Sequence of chain 1.C:
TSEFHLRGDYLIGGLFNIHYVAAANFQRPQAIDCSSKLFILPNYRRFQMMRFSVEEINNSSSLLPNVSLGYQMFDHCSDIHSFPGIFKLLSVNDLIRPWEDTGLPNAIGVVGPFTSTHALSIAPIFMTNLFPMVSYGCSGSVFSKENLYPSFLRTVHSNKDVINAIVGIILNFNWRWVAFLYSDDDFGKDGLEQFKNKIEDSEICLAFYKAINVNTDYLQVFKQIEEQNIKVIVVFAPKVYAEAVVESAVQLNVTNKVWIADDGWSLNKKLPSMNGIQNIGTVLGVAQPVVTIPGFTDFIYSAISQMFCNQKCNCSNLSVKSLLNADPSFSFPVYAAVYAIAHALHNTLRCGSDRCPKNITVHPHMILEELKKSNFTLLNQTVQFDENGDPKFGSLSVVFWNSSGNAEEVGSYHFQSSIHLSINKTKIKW

This small molecule binds to this protein.
Small molecule (SMILES): CC(=O)N[C@@H]1[C@@H](O)[C@H](O)[C@@H](CO)O[C@H]1O

Binding-site contacts:
Ligand atom C6 contacts residue SER41 of chain 1.C at 3.8 Å.
Ligand atom O5 contacts residue SER40 of chain 1.C at 3.7 Å.
Ligand atom O7 contacts residue ASN330 of chain 1.C at 4.2 Å.
Ligand atom C4 contacts residue ASN330 of chain 1.C at 4.2 Å.
Ligand atom O5 contacts residue ASN330 of chain 1.C at 2.3 Å (h-bond).
Ligand atom C7 contacts residue LYS328 of chain 1.C at 3.5 Å.
Ligand atom C1 contacts residue ASN330 of chain 1.C at 1.4 Å.
Ligand atom O6 contacts residue SER41 of chain 1.C at 4.2 Å.
Ligand atom C8 contacts residue SER40 of chain 1.C at 3.6 Å.
Ligand atom C3 contacts residue ASN330 of chain 1.C at 3.8 Å.
Ligand atom C5 contacts residue ASN330 of chain 1.C at 3.6 Å.
Ligand atom N2 contacts residue ASN330 of chain 1.C at 3.0 Å (h-bond).
Ligand atom C8 contacts residue LYS328 of chain 1.C at 3.2 Å.
Ligand atom O6 contacts residue LYS42 of chain 1.C at 4.4 Å.
Ligand atom C2 contacts residue ASN330 of chain 1.C at 2.5 Å.
Ligand atom O7 contacts residue LYS328 of chain 1.C at 3.0 Å (salt-bridge).
Ligand atom C8 contacts residue ASN330 of chain 1.C at 3.4 Å.
Ligand atom C7 contacts residue ASN330 of chain 1.C at 3.5 Å.
Ligand atom C1 contacts residue SER40 of chain 1.C at 3.8 Å.
Ligand atom O5 contacts residue SER41 of chain 1.C at 4.0 Å.
Ligand atom C2 contacts residue SER40 of chain 1.C at 4.5 Å.